Binding-site contacts:
Ligand atom C5 contacts residue THR886 of chain 1.C at 3.7 Å.
Ligand atom C1 contacts residue THR886 of chain 1.C at 3.8 Å.
Ligand atom C6 contacts residue THR886 of chain 1.C at 4.4 Å.
Ligand atom C5 contacts residue ASN884 of chain 1.C at 3.7 Å.
Ligand atom C2 contacts residue ASN884 of chain 1.C at 2.5 Å.
Ligand atom C4 contacts residue ASN884 of chain 1.C at 4.4 Å.
Ligand atom C1 contacts residue ASN884 of chain 1.C at 1.4 Å.
Ligand atom O6 contacts residue THR886 of chain 1.C at 4.2 Å.
Ligand atom C7 contacts residue ASN884 of chain 1.C at 3.5 Å.
Ligand atom N2 contacts residue ASN884 of chain 1.C at 2.9 Å (h-bond).
Ligand atom O5 contacts residue THR886 of chain 1.C at 3.8 Å.
Ligand atom C8 contacts residue ASN884 of chain 1.C at 4.5 Å.
Ligand atom C3 contacts residue ASN884 of chain 1.C at 3.8 Å.
Ligand atom O5 contacts residue ASN884 of chain 1.C at 2.4 Å (h-bond).
Ligand atom O7 contacts residue ASN884 of chain 1.C at 3.7 Å.

This protein binds this small molecule.
Small molecule (SMILES): CC(=O)N[C@H]1[C@H](O[C@H]2[C@H](O)[C@@H](NC(C)=O)CO[C@@H]2CO)O[C@H](CO)[C@@H](O[C@@H]2O[C@H](CO)[C@@H](O)[C@H](O)[C@@H]2O)[C@@H]1O

Sequence of chain 1.C:
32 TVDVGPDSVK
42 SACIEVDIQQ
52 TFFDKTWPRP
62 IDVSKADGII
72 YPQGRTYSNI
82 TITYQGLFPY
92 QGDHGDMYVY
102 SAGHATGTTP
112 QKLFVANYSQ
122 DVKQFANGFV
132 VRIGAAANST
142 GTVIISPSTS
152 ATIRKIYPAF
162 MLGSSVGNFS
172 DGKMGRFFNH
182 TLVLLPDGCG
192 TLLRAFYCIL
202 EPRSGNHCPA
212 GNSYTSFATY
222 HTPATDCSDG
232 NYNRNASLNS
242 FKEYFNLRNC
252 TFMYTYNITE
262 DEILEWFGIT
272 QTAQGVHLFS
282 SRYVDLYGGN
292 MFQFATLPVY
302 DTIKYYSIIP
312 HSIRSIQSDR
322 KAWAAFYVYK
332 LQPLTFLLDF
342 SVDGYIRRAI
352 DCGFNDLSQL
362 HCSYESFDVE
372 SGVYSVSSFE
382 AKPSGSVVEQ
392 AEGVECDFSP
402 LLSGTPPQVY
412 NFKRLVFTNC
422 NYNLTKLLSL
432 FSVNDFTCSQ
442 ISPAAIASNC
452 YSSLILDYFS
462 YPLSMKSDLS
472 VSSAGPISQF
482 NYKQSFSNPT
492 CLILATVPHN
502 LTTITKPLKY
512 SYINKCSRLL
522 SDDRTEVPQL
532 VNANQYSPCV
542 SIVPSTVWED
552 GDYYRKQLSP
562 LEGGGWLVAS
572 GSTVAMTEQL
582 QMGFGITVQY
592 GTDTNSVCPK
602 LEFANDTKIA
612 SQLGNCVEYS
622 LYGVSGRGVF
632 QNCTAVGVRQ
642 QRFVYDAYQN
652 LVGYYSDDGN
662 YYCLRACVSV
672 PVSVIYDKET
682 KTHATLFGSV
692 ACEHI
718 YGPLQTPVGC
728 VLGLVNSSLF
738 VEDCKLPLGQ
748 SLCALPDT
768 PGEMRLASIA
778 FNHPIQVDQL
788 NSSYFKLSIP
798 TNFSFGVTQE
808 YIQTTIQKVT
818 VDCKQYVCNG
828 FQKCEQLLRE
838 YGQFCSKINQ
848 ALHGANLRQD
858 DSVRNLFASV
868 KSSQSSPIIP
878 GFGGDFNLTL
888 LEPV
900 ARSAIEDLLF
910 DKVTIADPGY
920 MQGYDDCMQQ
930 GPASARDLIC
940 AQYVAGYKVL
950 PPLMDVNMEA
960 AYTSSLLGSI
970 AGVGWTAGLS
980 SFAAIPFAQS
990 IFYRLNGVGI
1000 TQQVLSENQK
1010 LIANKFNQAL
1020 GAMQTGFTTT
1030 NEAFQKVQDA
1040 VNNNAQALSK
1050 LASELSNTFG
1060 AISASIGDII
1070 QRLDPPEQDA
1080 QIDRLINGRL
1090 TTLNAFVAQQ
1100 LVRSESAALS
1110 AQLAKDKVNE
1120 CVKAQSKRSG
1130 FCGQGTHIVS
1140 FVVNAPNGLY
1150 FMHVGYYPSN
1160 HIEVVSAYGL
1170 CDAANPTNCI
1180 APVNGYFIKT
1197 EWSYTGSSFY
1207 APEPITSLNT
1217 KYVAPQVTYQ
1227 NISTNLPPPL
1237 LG